A protein and the small-molecule ligand that binds it are described below.
Small molecule (SMILES): CC(=O)N[C@@H]1[C@@H](O)[C@H](O)[C@@H](CO)O[C@H]1O

Binding-site contacts:
Ligand atom O7 contacts residue ARG465 of chain 1.A at 3.9 Å.
Ligand atom C3 contacts residue ASN485 of chain 1.A at 3.8 Å.
Ligand atom C7 contacts residue ASN485 of chain 1.A at 3.3 Å.
Ligand atom C2 contacts residue ASN485 of chain 1.A at 2.5 Å.
Ligand atom O6 contacts residue ASN485 of chain 1.A at 4.4 Å.
Ligand atom C8 contacts residue GLU482 of chain 1.A at 3.9 Å.
Ligand atom C4 contacts residue ASN485 of chain 1.A at 4.3 Å.
Ligand atom N2 contacts residue ARG465 of chain 1.A at 4.1 Å.
Ligand atom O3 contacts residue ARG465 of chain 1.A at 3.8 Å.
Ligand atom C7 contacts residue ARG465 of chain 1.A at 3.7 Å.
Ligand atom C5 contacts residue ASN485 of chain 1.A at 3.7 Å.
Ligand atom C7 contacts residue GLU482 of chain 1.A at 4.2 Å.
Ligand atom C8 contacts residue LYS469 of chain 1.A at 3.7 Å.
Ligand atom C1 contacts residue ASN485 of chain 1.A at 1.5 Å.
Ligand atom C8 contacts residue ASN485 of chain 1.A at 4.5 Å.
Ligand atom N2 contacts residue ASN485 of chain 1.A at 3.0 Å (h-bond).
Ligand atom C8 contacts residue SER466 of chain 1.A at 4.4 Å.
Ligand atom O7 contacts residue ASN485 of chain 1.A at 3.1 Å (h-bond).
Ligand atom C8 contacts residue ARG465 of chain 1.A at 3.6 Å.
Ligand atom O5 contacts residue ASN485 of chain 1.A at 2.4 Å (h-bond).

Sequence of chain 1.A:
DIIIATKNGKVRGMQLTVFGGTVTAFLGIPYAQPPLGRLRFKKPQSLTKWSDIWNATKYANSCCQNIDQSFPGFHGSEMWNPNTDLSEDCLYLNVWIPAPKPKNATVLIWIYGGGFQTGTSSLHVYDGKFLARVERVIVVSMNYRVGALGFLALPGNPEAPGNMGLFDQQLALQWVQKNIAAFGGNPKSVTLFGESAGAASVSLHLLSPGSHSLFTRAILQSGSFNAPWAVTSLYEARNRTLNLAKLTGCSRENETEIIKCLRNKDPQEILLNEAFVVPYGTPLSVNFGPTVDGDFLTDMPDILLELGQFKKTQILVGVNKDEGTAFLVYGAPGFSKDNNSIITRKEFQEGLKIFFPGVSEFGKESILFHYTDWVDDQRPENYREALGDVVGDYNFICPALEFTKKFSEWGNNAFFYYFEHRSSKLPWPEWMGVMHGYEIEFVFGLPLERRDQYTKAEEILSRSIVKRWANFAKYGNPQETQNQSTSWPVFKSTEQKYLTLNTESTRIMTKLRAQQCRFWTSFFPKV